A protein and the small-molecule ligand that binds it are described below.
Small molecule (SMILES): COc1ccc(CC[C@@H](OC(=O)[C@@H]2CCCCN2C(=O)[C@@H]2CCC(=O)[C@@H]3CCCC[C@H]32)c2cccc(OCCN3CCOCC3)c2)cc1OC

Sequence of chain 1.A:
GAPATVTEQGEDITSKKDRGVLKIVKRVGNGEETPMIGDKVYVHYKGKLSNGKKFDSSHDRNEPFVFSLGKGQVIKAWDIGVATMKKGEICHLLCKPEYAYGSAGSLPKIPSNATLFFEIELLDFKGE

Binding-site contacts:
Ligand atom CAP contacts residue LYS48 of chain 1.A at 3.7 Å.
Ligand atom CAG contacts residue TYR101 of chain 1.A at 3.4 Å (hydrophobic).
Ligand atom CBQ contacts residue GLN73 of chain 1.A at 3.6 Å.
Ligand atom CAC contacts residue TRP78 of chain 1.A at 3.6 Å (hydrophobic).
Ligand atom CBK contacts residue PHE65 of chain 1.A at 3.7 Å (hydrophobic).
Ligand atom CBX contacts residue GLN73 of chain 1.A at 3.6 Å.
Ligand atom CBJ contacts residue ALA100 of chain 1.A at 3.2 Å (hydrophobic).
Ligand atom CBC contacts residue VAL74 of chain 1.A at 3.3 Å (hydrophobic).
Ligand atom CBC contacts residue ILE75 of chain 1.A at 3.8 Å (hydrophobic).
Ligand atom CBL contacts residue PHE65 of chain 1.A at 3.6 Å (hydrophobic).
Ligand atom CBT contacts residue GLN73 of chain 1.A at 3.8 Å.
Ligand atom OBP contacts residue PHE65 of chain 1.A at 3.6 Å.
Ligand atom CAK contacts residue ASP56 of chain 1.A at 3.4 Å.
Ligand atom OAV contacts residue TYR101 of chain 1.A at 3.4 Å (h-bond).
Ligand atom OAH contacts residue TYR101 of chain 1.A at 2.7 Å (h-bond).
Ligand atom CBB contacts residue VAL74 of chain 1.A at 3.7 Å (hydrophobic).
Ligand atom O contacts residue VAL74 of chain 1.A at 3.6 Å.
Ligand atom O contacts residue ILE75 of chain 1.A at 2.9 Å (h-bond).
Ligand atom OAS contacts residue LYS109 of chain 1.A at 2.9 Å.
Ligand atom CAD contacts residue TRP78 of chain 1.A at 3.8 Å (hydrophobic).
Ligand atom CBH contacts residue GLY72 of chain 1.A at 3.6 Å.
Ligand atom CAC contacts residue PHE65 of chain 1.A at 3.6 Å (hydrophobic).
Ligand atom OBG contacts residue VAL74 of chain 1.A at 3.8 Å.
Ligand atom CBX contacts residue VAL66 of chain 1.A at 3.8 Å (hydrophobic).
Ligand atom C contacts residue TYR101 of chain 1.A at 3.6 Å (hydrophobic).
Ligand atom CBB contacts residue GLN73 of chain 1.A at 3.4 Å.
Ligand atom CAI contacts residue ASP56 of chain 1.A at 3.6 Å.
Ligand atom CBC contacts residue GLY72 of chain 1.A at 3.6 Å.
Ligand atom OAS contacts residue ILE110 of chain 1.A at 3.8 Å.
Ligand atom CBH contacts residue VAL74 of chain 1.A at 3.5 Å (hydrophobic).
Ligand atom CAE contacts residue TYR45 of chain 1.A at 3.6 Å (hydrophobic).
Ligand atom NBS contacts residue GLN73 of chain 1.A at 3.5 Å (h-bond).
Ligand atom CAP contacts residue GLY47 of chain 1.A at 3.8 Å.
Ligand atom CAD contacts residue TYR45 of chain 1.A at 3.5 Å (hydrophobic).
Ligand atom CB contacts residue TRP78 of chain 1.A at 3.4 Å (hydrophobic).
Ligand atom CAY contacts residue TYR101 of chain 1.A at 3.3 Å (hydrophobic).
Ligand atom CAM contacts residue ASP56 of chain 1.A at 3.6 Å.
Ligand atom CBM contacts residue PHE65 of chain 1.A at 3.7 Å (hydrophobic).
Ligand atom CBK contacts residue GLN73 of chain 1.A at 3.6 Å.
Ligand atom CBD contacts residue VAL74 of chain 1.A at 3.8 Å (hydrophobic).